Sequence of chain 1.J:
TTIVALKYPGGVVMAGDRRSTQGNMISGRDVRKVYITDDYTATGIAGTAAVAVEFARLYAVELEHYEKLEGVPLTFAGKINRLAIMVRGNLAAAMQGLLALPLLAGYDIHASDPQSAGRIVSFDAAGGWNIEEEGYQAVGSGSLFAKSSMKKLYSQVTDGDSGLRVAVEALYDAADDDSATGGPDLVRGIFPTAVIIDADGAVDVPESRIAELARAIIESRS

The protein below binds the small molecule below.
Small molecule (SMILES): O=C1CCc2cccc(c2)Oc2ccc(cc2)C[C@@H](C(=O)NCc2ccccc2F)NC(=O)[C@H](CC(=O)N2CCC[C@@H]2c2ccccc2)N1

Sequence of chain 1.I:
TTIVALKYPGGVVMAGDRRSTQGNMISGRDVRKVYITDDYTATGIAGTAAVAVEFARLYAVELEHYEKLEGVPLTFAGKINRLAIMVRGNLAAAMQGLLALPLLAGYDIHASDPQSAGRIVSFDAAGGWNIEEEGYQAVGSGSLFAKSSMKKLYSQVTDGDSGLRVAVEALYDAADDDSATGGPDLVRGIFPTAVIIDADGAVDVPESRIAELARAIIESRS

Binding-site contacts:
Ligand atom N07 contacts residue ASP124 of chain 1.J at 3.6 Å.
Ligand atom C26 contacts residue VAL31 of chain 1.I at 3.7 Å (hydrophobic).
Ligand atom C30 contacts residue ALA52 of chain 1.I at 3.6 Å (hydrophobic).
Ligand atom C04 contacts residue THR21 of chain 1.I at 3.5 Å.
Ligand atom C14 contacts residue TRP129 of chain 1.J at 3.4 Å (hydrophobic).
Ligand atom C24 contacts residue THR1 of chain 1.I at 3.2 Å.
Ligand atom O18 contacts residue SER27 of chain 1.I at 2.6 Å (h-bond).
Ligand atom N20 contacts residue THR21 of chain 1.I at 2.9 Å (h-bond).
Ligand atom C22 contacts residue GLY47 of chain 1.I at 3.6 Å.
Ligand atom C10 contacts residue SER20 of chain 1.I at 3.6 Å.
Ligand atom C31 contacts residue THR1 of chain 1.I at 3.7 Å.
Ligand atom C19 contacts residue THR21 of chain 1.I at 3.7 Å.
Ligand atom C14 contacts residue ALA49 of chain 1.I at 3.6 Å (hydrophobic).
Ligand atom C02 contacts residue ASP124 of chain 1.J at 3.7 Å.
Ligand atom C21 contacts residue GLY47 of chain 1.I at 3.5 Å.
Ligand atom C15 contacts residue GLY128 of chain 1.J at 3.5 Å.
Ligand atom C08 contacts residue ASP124 of chain 1.J at 3.3 Å.
Ligand atom C05 contacts residue ASP124 of chain 1.J at 3.5 Å.
Ligand atom O33 contacts residue ALA49 of chain 1.I at 3.0 Å (h-bond).
Ligand atom C12 contacts residue ASN130 of chain 1.J at 3.6 Å.
Ligand atom C26 contacts residue ALA49 of chain 1.I at 3.6 Å (hydrophobic).
Ligand atom C34 contacts residue ASP124 of chain 1.J at 3.7 Å.
Ligand atom N23 contacts residue CIT1 of chain 1.FA at 3.4 Å (h-bond).
Ligand atom C28 contacts residue VAL31 of chain 1.I at 3.4 Å (hydrophobic).
Ligand atom F27 contacts residue SER20 of chain 1.I at 3.2 Å.
Ligand atom C06 contacts residue SER27 of chain 1.I at 3.4 Å.
Ligand atom O01 contacts residue GLN22 of chain 1.I at 3.2 Å.
Ligand atom C06 contacts residue GLN22 of chain 1.I at 3.7 Å.
Ligand atom F27 contacts residue ALA49 of chain 1.I at 3.3 Å.
Ligand atom C11 contacts residue SER20 of chain 1.I at 3.5 Å.
Ligand atom O18 contacts residue GLN22 of chain 1.I at 3.0 Å (h-bond).
Ligand atom C46 contacts residue THR48 of chain 1.I at 3.4 Å.
Ligand atom C24 contacts residue CIT1 of chain 1.FA at 3.5 Å.
Ligand atom C31 contacts residue ILE45 of chain 1.I at 3.6 Å (hydrophobic).
Ligand atom N03 contacts residue ASP124 of chain 1.J at 2.8 Å (salt-bridge).
Ligand atom C30 contacts residue ILE45 of chain 1.I at 3.2 Å (hydrophobic).
Ligand atom O32 contacts residue THR21 of chain 1.I at 3.0 Å (h-bond).
Ligand atom O32 contacts residue SER20 of chain 1.I at 3.2 Å.
Ligand atom N23 contacts residue GLY47 of chain 1.I at 2.8 Å (h-bond).
Ligand atom C13 contacts residue TRP129 of chain 1.J at 3.3 Å (hydrophobic).